Sequence of chain 1.A:
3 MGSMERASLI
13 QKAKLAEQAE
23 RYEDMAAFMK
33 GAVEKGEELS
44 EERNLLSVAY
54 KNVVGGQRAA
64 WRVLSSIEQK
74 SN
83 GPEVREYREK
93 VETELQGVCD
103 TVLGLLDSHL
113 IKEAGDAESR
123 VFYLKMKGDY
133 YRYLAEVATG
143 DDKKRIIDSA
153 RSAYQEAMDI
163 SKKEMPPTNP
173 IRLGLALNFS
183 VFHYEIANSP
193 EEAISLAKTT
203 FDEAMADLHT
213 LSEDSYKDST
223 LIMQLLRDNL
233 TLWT

A small-molecule ligand and the protein it binds are described below.
Small molecule (SMILES): CC[C@H](C)[C@H](NC(=O)[C@H](COP(=O)(O)O)NC(=O)CNC(=O)[C@H](C)N)C(=O)N1CCC[C@H]1C(=O)NCC(=O)N[C@@H](CCCN=C(N)N)C(=O)N[C@@H](C)C(=O)N[C@H](C=O)CO

Binding-site contacts:
Ligand atom CB contacts residue ASN55 of chain 1.A at 3.4 Å.
Ligand atom O3P contacts residue ARG134 of chain 1.A at 2.8 Å (salt-bridge).
Ligand atom O contacts residue GLU187 of chain 1.A at 3.1 Å (salt-bridge).
Ligand atom CB contacts residue ASN180 of chain 1.A at 3.3 Å.
Ligand atom N contacts residue GLU19 of chain 1.A at 2.6 Å (salt-bridge).
Ligand atom N contacts residue LEU234 of chain 1.A at 3.2 Å.
Ligand atom CA contacts residue GLU19 of chain 1.A at 3.2 Å.
Ligand atom O contacts residue VAL183 of chain 1.A at 3.5 Å.
Ligand atom P contacts residue ARG61 of chain 1.A at 3.7 Å.
Ligand atom O contacts residue GLU19 of chain 1.A at 2.7 Å (salt-bridge).
Ligand atom N contacts residue ASN231 of chain 1.A at 2.9 Å (h-bond).
Ligand atom N contacts residue LEU179 of chain 1.A at 3.6 Å.
Ligand atom O3P contacts residue TYR135 of chain 1.A at 2.5 Å (h-bond).
Ligand atom C contacts residue ASN180 of chain 1.A at 3.7 Å.
Ligand atom CA contacts residue LEU234 of chain 1.A at 3.7 Å (hydrophobic).
Ligand atom N contacts residue ASN180 of chain 1.A at 3.0 Å (h-bond).
Ligand atom CG2 contacts residue ASN180 of chain 1.A at 3.6 Å.
Ligand atom O contacts residue ASN231 of chain 1.A at 2.9 Å (h-bond).
Ligand atom C contacts residue VAL51 of chain 1.A at 3.8 Å (hydrophobic).
Ligand atom C contacts residue GLU19 of chain 1.A at 3.7 Å.
Ligand atom O contacts residue LYS54 of chain 1.A at 3.6 Å.
Ligand atom O contacts residue VAL51 of chain 1.A at 3.6 Å.
Ligand atom C contacts residue ASN231 of chain 1.A at 3.7 Å.
Ligand atom CD1 contacts residue V1E1 of chain 1.D at 3.7 Å.
Ligand atom CG2 contacts residue V1E1 of chain 1.D at 3.6 Å.
Ligand atom O1P contacts residue ARG61 of chain 1.A at 3.0 Å (salt-bridge).
Ligand atom CG contacts residue ASN55 of chain 1.A at 3.6 Å.
Ligand atom C contacts residue ASN55 of chain 1.A at 3.5 Å.
Ligand atom CA contacts residue ASN180 of chain 1.A at 3.5 Å.
Ligand atom C contacts residue GLU19 of chain 1.A at 3.0 Å.
Ligand atom CB contacts residue GLU187 of chain 1.A at 3.2 Å.
Ligand atom CA contacts residue ASN231 of chain 1.A at 3.6 Å.
Ligand atom O2P contacts residue ARG61 of chain 1.A at 2.9 Å (salt-bridge).
Ligand atom O2P contacts residue ARG134 of chain 1.A at 2.8 Å (salt-bridge).
Ligand atom O contacts residue VAL51 of chain 1.A at 3.6 Å.
Ligand atom NH2 contacts residue ASN55 of chain 1.A at 3.5 Å (h-bond).
Ligand atom CB contacts residue TRP235 of chain 1.A at 3.4 Å (hydrophobic).
Ligand atom NE contacts residue ASN55 of chain 1.A at 3.0 Å (h-bond).
Ligand atom O contacts residue ASN55 of chain 1.A at 2.9 Å (h-bond).
Ligand atom CA contacts residue ASN55 of chain 1.A at 3.4 Å.